Binding-site contacts:
Ligand atom C3 contacts residue HIS1099 of chain 1.B at 3.9 Å.
Ligand atom C5 contacts residue PHE1101 of chain 1.B at 4.3 Å (hydrophobic).
Ligand atom C4 contacts residue ASN1096 of chain 1.B at 4.2 Å.
Ligand atom O5 contacts residue ASN1096 of chain 1.B at 2.3 Å (h-bond).
Ligand atom N2 contacts residue THR1098 of chain 1.B at 3.7 Å.
Ligand atom C4 contacts residue HIS1099 of chain 1.B at 4.0 Å.
Ligand atom C7 contacts residue HIS1099 of chain 1.B at 4.3 Å.
Ligand atom O7 contacts residue HIS1099 of chain 1.B at 4.1 Å.
Ligand atom C6 contacts residue HIS1099 of chain 1.B at 4.3 Å.
Ligand atom O4 contacts residue HIS1099 of chain 1.B at 3.7 Å.
Ligand atom N2 contacts residue ASN1096 of chain 1.B at 2.9 Å (h-bond).
Ligand atom C6 contacts residue PHE1101 of chain 1.B at 3.9 Å (hydrophobic).
Ligand atom C5 contacts residue HIS1099 of chain 1.B at 3.4 Å.
Ligand atom C1 contacts residue ASN1096 of chain 1.B at 1.4 Å.
Ligand atom C1 contacts residue THR1098 of chain 1.B at 3.8 Å.
Ligand atom C2 contacts residue ASN1096 of chain 1.B at 2.5 Å.
Ligand atom C8 contacts residue ASN1096 of chain 1.B at 3.9 Å.
Ligand atom C5 contacts residue ASN1096 of chain 1.B at 3.6 Å.
Ligand atom O5 contacts residue PHE1101 of chain 1.B at 4.1 Å.
Ligand atom C1 contacts residue HIS1099 of chain 1.B at 4.0 Å.
Ligand atom C2 contacts residue THR1098 of chain 1.B at 4.0 Å.
Ligand atom O7 contacts residue ASN1096 of chain 1.B at 3.2 Å (h-bond).
Ligand atom C8 contacts residue THR1098 of chain 1.B at 4.1 Å.
Ligand atom C7 contacts residue ASN1096 of chain 1.B at 3.2 Å.
Ligand atom C3 contacts residue THR1098 of chain 1.B at 3.9 Å.
Ligand atom C3 contacts residue ASN1096 of chain 1.B at 3.8 Å.
Ligand atom O5 contacts residue HIS1099 of chain 1.B at 4.1 Å.

This small molecule binds to this protein.
Small molecule (SMILES): CC(=O)N[C@H]1[C@H](O[C@H]2[C@H](O)[C@@H](NC(C)=O)CO[C@@H]2CO)O[C@H](CO)[C@@H](O)[C@@H]1O

Sequence of chain 1.B:
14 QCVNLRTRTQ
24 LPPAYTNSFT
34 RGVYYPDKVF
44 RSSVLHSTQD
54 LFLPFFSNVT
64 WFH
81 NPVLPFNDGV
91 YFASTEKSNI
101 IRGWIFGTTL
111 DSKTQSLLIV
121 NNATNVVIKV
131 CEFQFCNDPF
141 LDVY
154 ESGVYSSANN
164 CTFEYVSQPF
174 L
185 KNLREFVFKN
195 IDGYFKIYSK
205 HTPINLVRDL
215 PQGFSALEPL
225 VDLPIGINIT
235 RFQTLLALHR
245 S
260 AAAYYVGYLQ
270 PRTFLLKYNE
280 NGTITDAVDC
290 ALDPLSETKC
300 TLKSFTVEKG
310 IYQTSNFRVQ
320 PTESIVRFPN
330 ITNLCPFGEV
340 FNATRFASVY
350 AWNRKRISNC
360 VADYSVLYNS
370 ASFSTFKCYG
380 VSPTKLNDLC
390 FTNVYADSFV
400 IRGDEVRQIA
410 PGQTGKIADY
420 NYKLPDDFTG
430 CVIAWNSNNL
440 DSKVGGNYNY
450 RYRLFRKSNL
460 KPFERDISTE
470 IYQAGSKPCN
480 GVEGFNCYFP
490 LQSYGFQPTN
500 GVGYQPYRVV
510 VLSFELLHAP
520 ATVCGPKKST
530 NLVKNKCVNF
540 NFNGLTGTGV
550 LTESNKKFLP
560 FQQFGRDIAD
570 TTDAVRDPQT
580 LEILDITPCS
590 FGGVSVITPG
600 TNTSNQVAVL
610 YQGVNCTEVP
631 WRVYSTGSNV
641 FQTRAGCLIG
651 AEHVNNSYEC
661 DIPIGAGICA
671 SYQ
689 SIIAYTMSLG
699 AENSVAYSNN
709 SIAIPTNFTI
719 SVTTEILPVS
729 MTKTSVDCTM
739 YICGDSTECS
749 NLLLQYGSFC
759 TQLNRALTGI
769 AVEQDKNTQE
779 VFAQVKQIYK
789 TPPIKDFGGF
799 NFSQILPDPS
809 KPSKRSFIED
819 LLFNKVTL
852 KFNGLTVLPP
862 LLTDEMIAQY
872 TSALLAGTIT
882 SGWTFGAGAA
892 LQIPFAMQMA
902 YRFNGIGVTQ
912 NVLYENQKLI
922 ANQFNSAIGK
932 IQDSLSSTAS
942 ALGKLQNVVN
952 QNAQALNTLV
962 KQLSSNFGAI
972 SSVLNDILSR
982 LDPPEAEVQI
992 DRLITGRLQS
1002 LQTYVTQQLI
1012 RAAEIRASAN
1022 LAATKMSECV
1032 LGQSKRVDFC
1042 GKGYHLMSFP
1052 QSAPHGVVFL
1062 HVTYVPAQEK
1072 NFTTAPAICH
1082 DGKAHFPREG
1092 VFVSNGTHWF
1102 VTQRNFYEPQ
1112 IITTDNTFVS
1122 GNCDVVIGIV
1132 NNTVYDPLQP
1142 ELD